Sequence of chain 3.B:
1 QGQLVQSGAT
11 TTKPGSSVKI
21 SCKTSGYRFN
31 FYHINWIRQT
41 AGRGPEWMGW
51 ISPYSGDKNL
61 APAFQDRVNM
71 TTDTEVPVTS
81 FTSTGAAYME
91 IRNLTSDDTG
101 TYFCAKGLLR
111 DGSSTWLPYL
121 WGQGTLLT

Binding-site contacts:
Ligand atom C7 contacts residue ASN58 of chain 3.D at 3.1 Å.
Ligand atom C1 contacts residue ASN58 of chain 3.D at 1.4 Å.
Ligand atom C6 contacts residue PHE31 of chain 3.B at 3.6 Å (hydrophobic).
Ligand atom C8 contacts residue SER17 of chain 3.A at 3.5 Å.
Ligand atom C8 contacts residue PHE31 of chain 3.B at 3.3 Å (hydrophobic).
Ligand atom C5 contacts residue ASP57 of chain 3.B at 3.4 Å.
Ligand atom O7 contacts residue ASN58 of chain 3.D at 2.7 Å (h-bond).
Ligand atom C7 contacts residue HIS33 of chain 3.B at 3.5 Å.
Ligand atom C6 contacts residue ASN30 of chain 3.B at 3.6 Å.
Ligand atom O6 contacts residue ASN59 of chain 3.B at 3.6 Å (h-bond).
Ligand atom O6 contacts residue ARG110 of chain 3.B at 3.1 Å (salt-bridge).
Ligand atom O6 contacts residue SER55 of chain 3.B at 3.4 Å (h-bond).
Ligand atom O2 contacts residue THR115 of chain 3.B at 2.5 Å (h-bond).
Ligand atom O4 contacts residue ASP57 of chain 3.B at 2.7 Å (salt-bridge).
Ligand atom C4 contacts residue GLY112 of chain 3.B at 3.4 Å.
Ligand atom O5 contacts residue ASN97 of chain 3.C at 3.4 Å.
Ligand atom C3 contacts residue GLY112 of chain 3.B at 3.3 Å.
Ligand atom C6 contacts residue ASP111 of chain 3.B at 3.5 Å.
Ligand atom O7 contacts residue SER52 of chain 3.B at 3.5 Å (h-bond).
Ligand atom O6 contacts residue PHE31 of chain 3.B at 3.0 Å (h-bond).
Ligand atom O4 contacts residue HIS96 of chain 3.C at 3.2 Å (h-bond).
Ligand atom C7 contacts residue SER17 of chain 3.A at 3.3 Å.
Ligand atom O5 contacts residue ARG110 of chain 3.B at 3.2 Å (salt-bridge).
Ligand atom O3 contacts residue GLY112 of chain 3.B at 3.3 Å (h-bond).
Ligand atom C6 contacts residue ASP111 of chain 3.B at 3.2 Å.
Ligand atom O2 contacts residue GLY112 of chain 3.B at 2.8 Å (h-bond).
Ligand atom C5 contacts residue ARG110 of chain 3.B at 3.2 Å.
Ligand atom O4 contacts residue GLY112 of chain 3.B at 3.2 Å (h-bond).
Ligand atom C6 contacts residue ASP57 of chain 3.B at 3.4 Å.
Ligand atom O7 contacts residue HIS33 of chain 3.B at 3.6 Å.
Ligand atom C2 contacts residue ASN58 of chain 3.D at 2.5 Å.
Ligand atom C6 contacts residue TRP50 of chain 3.B at 3.4 Å (hydrophobic).
Ligand atom O5 contacts residue ASN58 of chain 3.D at 2.3 Å (h-bond).
Ligand atom N2 contacts residue ASN58 of chain 3.D at 3.0 Å (h-bond).
Ligand atom O3 contacts residue SER113 of chain 3.B at 3.3 Å (h-bond).
Ligand atom C4 contacts residue ASP57 of chain 3.B at 3.5 Å.
Ligand atom C5 contacts residue GLY112 of chain 3.B at 3.3 Å.
Ligand atom O6 contacts residue ASP111 of chain 3.B at 2.5 Å (salt-bridge).
Ligand atom O3 contacts residue HIS33 of chain 3.B at 3.1 Å (h-bond).
Ligand atom O7 contacts residue SER17 of chain 3.A at 2.7 Å (h-bond).

The small molecule below binds the protein below.
Small molecule (SMILES): CC(=O)N[C@H]1[C@H](O[C@H]2[C@H](O)[C@@H](NC(C)=O)CO[C@@H]2CO)O[C@H](CO)[C@@H](O[C@@H]2O[C@H](CO[C@H]3O[C@H](CO)[C@@H](O)[C@H](O[C@H]4O[C@H](CO)[C@@H](O)[C@H](O)[C@@H]4O)[C@@H]3O)[C@@H](O)[C@H](O[C@H]3O[C@H](CO)[C@@H](O)[C@H](O)[C@@H]3O)[C@@H]2O)[C@@H]1O

Sequence of chain 3.A:
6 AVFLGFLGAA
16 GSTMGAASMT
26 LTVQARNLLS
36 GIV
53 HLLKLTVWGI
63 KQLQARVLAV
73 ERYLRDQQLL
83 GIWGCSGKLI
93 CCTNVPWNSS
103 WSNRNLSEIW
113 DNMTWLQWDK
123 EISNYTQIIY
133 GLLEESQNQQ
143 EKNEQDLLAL

Sequence of chain 3.C:
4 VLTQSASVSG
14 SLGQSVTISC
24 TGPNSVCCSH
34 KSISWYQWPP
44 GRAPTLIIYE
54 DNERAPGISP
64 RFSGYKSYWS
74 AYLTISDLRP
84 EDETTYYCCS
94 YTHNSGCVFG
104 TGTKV

Sequence of chain 3.D:
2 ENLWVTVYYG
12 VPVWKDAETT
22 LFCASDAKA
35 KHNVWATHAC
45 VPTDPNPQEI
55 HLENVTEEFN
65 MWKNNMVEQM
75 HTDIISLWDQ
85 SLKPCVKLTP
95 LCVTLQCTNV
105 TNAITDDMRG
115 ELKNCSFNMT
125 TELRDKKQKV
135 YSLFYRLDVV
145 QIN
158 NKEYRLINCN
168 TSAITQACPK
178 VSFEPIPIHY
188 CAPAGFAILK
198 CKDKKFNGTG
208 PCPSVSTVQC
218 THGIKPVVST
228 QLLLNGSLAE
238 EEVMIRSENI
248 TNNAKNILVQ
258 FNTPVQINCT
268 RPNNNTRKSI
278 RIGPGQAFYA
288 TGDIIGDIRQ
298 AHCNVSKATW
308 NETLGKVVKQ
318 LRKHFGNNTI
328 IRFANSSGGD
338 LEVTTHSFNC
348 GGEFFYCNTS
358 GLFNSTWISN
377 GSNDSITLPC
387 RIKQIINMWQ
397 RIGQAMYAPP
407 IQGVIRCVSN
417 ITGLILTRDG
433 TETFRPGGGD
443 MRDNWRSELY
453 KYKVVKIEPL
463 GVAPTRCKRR